A small-molecule ligand and the protein it binds are described below.
Small molecule (SMILES): C[C@@H](O[C@@H]1[C@@H](N)[C@H](O)O[C@H](CO)[C@H]1O)C(=O)O

Sequence of chain 1.G:
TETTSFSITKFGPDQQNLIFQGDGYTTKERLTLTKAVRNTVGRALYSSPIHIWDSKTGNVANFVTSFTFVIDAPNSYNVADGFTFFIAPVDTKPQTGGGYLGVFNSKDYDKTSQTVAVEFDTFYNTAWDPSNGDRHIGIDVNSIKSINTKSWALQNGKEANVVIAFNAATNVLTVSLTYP

Sequence of chain 1.H:
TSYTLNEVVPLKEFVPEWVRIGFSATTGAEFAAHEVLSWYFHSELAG

Binding-site contacts:
Ligand atom C7 contacts residue GLY99 of chain 1.G at 3.7 Å.
Ligand atom C9 contacts residue GLY98 of chain 1.G at 4.4 Å.
Ligand atom C3 contacts residue GLY99 of chain 1.G at 3.8 Å.
Ligand atom O3 contacts residue ASN125 of chain 1.G at 4.1 Å.
Ligand atom C3 contacts residue GLY98 of chain 1.G at 4.4 Å.
Ligand atom C6 contacts residue GLU31 of chain 1.H at 3.6 Å.
Ligand atom O3 contacts residue GLY98 of chain 1.G at 3.8 Å.
Ligand atom C3 contacts residue ASN125 of chain 1.G at 3.9 Å.
Ligand atom C6 contacts residue ALA30 of chain 1.H at 3.9 Å (hydrophobic).
Ligand atom C4 contacts residue ASP81 of chain 1.G at 3.4 Å.
Ligand atom O4 contacts residue GLY99 of chain 1.G at 3.4 Å (h-bond).
Ligand atom O6 contacts residue GLU31 of chain 1.H at 2.9 Å (salt-bridge).
Ligand atom O5 contacts residue GLU31 of chain 1.H at 4.3 Å.
Ligand atom O6 contacts residue GLY29 of chain 1.H at 3.3 Å.
Ligand atom C5 contacts residue ALA30 of chain 1.H at 4.1 Å (hydrophobic).
Ligand atom C6 contacts residue ALA80 of chain 1.G at 3.7 Å (hydrophobic).
Ligand atom O4 contacts residue ASN125 of chain 1.G at 2.7 Å (h-bond).
Ligand atom C9 contacts residue GLY99 of chain 1.G at 3.6 Å.
Ligand atom O6 contacts residue ASP81 of chain 1.G at 3.0 Å (salt-bridge).
Ligand atom C5 contacts residue ASP81 of chain 1.G at 3.9 Å.
Ligand atom C4 contacts residue GLY99 of chain 1.G at 3.7 Å.
Ligand atom C4 contacts residue GLY98 of chain 1.G at 4.2 Å.
Ligand atom C6 contacts residue ASP81 of chain 1.G at 3.5 Å.
Ligand atom C4 contacts residue PHE123 of chain 1.G at 4.3 Å (hydrophobic).
Ligand atom C4 contacts residue ASN125 of chain 1.G at 3.8 Å.
Ligand atom C7 contacts residue ASN125 of chain 1.G at 4.4 Å.
Ligand atom O5 contacts residue ALA30 of chain 1.H at 3.1 Å (h-bond).
Ligand atom O4 contacts residue ASP81 of chain 1.G at 2.7 Å (salt-bridge).
Ligand atom O3 contacts residue GLY99 of chain 1.G at 2.9 Å (h-bond).
Ligand atom O4 contacts residue GLY98 of chain 1.G at 4.1 Å.
Ligand atom O4 contacts residue PHE123 of chain 1.G at 3.4 Å.
Ligand atom O1 contacts residue ALA30 of chain 1.H at 3.8 Å.
Ligand atom C6 contacts residue PHE123 of chain 1.G at 3.6 Å (hydrophobic).
Ligand atom O6 contacts residue ALA30 of chain 1.H at 3.0 Å (h-bond).
Ligand atom C1 contacts residue ALA30 of chain 1.H at 4.0 Å (hydrophobic).
Ligand atom C9 contacts residue GLY97 of chain 1.G at 3.7 Å.
Ligand atom O6 contacts residue ALA80 of chain 1.G at 3.4 Å.
Ligand atom C5 contacts residue PHE123 of chain 1.G at 3.6 Å (hydrophobic).
Ligand atom O5 contacts residue GLY29 of chain 1.H at 4.1 Å.
Ligand atom C9 contacts residue TYR100 of chain 1.G at 3.4 Å (hydrophobic).